Sequence of chain 1.A:
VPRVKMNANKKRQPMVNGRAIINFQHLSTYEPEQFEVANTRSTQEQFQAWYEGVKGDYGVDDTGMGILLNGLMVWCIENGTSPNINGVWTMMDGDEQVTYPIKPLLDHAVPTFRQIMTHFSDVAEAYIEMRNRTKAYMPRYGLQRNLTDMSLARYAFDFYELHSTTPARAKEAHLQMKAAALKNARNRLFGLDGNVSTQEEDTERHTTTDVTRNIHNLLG

A small-molecule ligand and the protein it binds are described below.
Small molecule (SMILES): O=c1ccn([C@@H]2O[C@H](CO[P](=O)(O)O[C@H]3[C@@H](O)[C@H](n4ccc(=O)[nH]c4=O)O[C@@H]3CO[P](=O)(O)O[C@H]3[C@@H](O)[C@H](n4ccc(=O)[nH]c4=O)O[C@@H]3CO[P](=O)(O)O[C@H]3[C@@H](O)[C@H](n4ccc(=O)[nH]c4=O)O[C@@H]3CO[P](=O)(O)O[C@H]3[C@@H](O)[C@H](n4ccc(=O)[nH]c4=O)O[C@@H]3COP(=O)=O)[C@@H](O)[C@H]2O)c(=O)[nH]1

Binding-site contacts:
Ligand atom O2' contacts residue ASP158 of chain 1.A at 3.1 Å (salt-bridge).
Ligand atom C5' contacts residue GLN115 of chain 1.A at 3.6 Å.
Ligand atom C4' contacts residue GLY80 of chain 1.A at 3.3 Å.
Ligand atom O3' contacts residue THR112 of chain 1.A at 3.0 Å.
Ligand atom C2 contacts residue ASP158 of chain 1.A at 3.5 Å.
Ligand atom O2' contacts residue GLY80 of chain 1.A at 3.5 Å (h-bond).
Ligand atom O4' contacts residue LEU182 of chain 1.A at 3.5 Å.
Ligand atom OP1 contacts residue ARG114 of chain 1.A at 3.6 Å (salt-bridge).
Ligand atom C4 contacts residue ASN84 of chain 1.A at 3.5 Å.
Ligand atom O3' contacts residue ARG140 of chain 1.A at 3.0 Å (salt-bridge).
Ligand atom C2' contacts residue LEU182 of chain 1.A at 3.5 Å (hydrophobic).
Ligand atom OP1 contacts residue SER82 of chain 1.A at 2.6 Å (h-bond).
Ligand atom OP2 contacts residue PRO83 of chain 1.A at 3.5 Å.
Ligand atom C5' contacts residue ASN39 of chain 1.A at 3.3 Å.
Ligand atom OP1 contacts residue GLN115 of chain 1.A at 2.5 Å (h-bond).
Ligand atom C6 contacts residue ARG114 of chain 1.A at 3.4 Å.
Ligand atom N3 contacts residue ASP158 of chain 1.A at 3.5 Å (salt-bridge).
Ligand atom OP1 contacts residue ARG145 of chain 1.A at 3.0 Å (salt-bridge).
Ligand atom C4 contacts residue ARG114 of chain 1.A at 3.6 Å.
Ligand atom C5' contacts residue LEU182 of chain 1.A at 3.5 Å (hydrophobic).
Ligand atom N3 contacts residue LEU182 of chain 1.A at 3.5 Å.
Ligand atom O2' contacts residue ALA185 of chain 1.A at 3.2 Å.
Ligand atom OP2 contacts residue ARG114 of chain 1.A at 3.1 Å (salt-bridge).
Ligand atom O2' contacts residue TYR141 of chain 1.A at 3.3 Å.
Ligand atom C6 contacts residue ILE85 of chain 1.A at 3.3 Å (hydrophobic).
Ligand atom O4 contacts residue ARG114 of chain 1.A at 3.6 Å.
Ligand atom O4 contacts residue LYS178 of chain 1.A at 3.2 Å (salt-bridge).
Ligand atom C5 contacts residue ARG114 of chain 1.A at 3.4 Å.
Ligand atom O4' contacts residue ALA181 of chain 1.A at 3.3 Å.
Ligand atom P contacts residue GLN115 of chain 1.A at 3.4 Å.
Ligand atom OP1 contacts residue THR112 of chain 1.A at 3.1 Å.
Ligand atom O2' contacts residue ARG140 of chain 1.A at 3.2 Å (salt-bridge).
Ligand atom OP2 contacts residue THR112 of chain 1.A at 3.6 Å.
Ligand atom O2 contacts residue TYR141 of chain 1.A at 2.5 Å (h-bond).
Ligand atom O4 contacts residue ASN84 of chain 1.A at 3.1 Å.
Ligand atom O2 contacts residue ASP158 of chain 1.A at 3.3 Å.
Ligand atom O3' contacts residue GLN115 of chain 1.A at 3.4 Å (h-bond).
Ligand atom C2' contacts residue ARG114 of chain 1.A at 3.3 Å.
Ligand atom C5 contacts residue ASN84 of chain 1.A at 3.5 Å.
Ligand atom O5' contacts residue ARG114 of chain 1.A at 3.5 Å (salt-bridge).